Sequence of chain 1.A:
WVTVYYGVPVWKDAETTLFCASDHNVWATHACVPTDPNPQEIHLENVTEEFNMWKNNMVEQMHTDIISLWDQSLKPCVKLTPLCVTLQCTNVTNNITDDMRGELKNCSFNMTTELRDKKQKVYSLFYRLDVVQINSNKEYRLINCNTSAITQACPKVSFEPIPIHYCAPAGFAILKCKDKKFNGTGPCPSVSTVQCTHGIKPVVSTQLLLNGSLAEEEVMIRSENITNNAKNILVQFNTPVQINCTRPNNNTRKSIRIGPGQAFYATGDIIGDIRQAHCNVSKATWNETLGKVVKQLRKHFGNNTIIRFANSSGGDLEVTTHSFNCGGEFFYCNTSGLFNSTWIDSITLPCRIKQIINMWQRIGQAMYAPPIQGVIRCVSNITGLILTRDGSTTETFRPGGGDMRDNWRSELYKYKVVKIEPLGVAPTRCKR

Binding-site contacts:
Ligand atom O5 contacts residue ARG447 of chain 1.A at 3.1 Å (salt-bridge).
Ligand atom O7 contacts residue SER416 of chain 1.A at 4.2 Å.
Ligand atom C3 contacts residue GLN298 of chain 1.A at 3.6 Å.
Ligand atom C8 contacts residue SER416 of chain 1.A at 4.2 Å.
Ligand atom O3 contacts residue GLN298 of chain 1.A at 4.3 Å.
Ligand atom C5 contacts residue ARG447 of chain 1.A at 4.3 Å.
Ligand atom C8 contacts residue VAL337 of chain 1.A at 4.0 Å (hydrophobic).
Ligand atom C4 contacts residue ASN300 of chain 1.A at 4.1 Å.
Ligand atom O7 contacts residue ASN336 of chain 1.A at 4.2 Å.
Ligand atom C8 contacts residue GLN298 of chain 1.A at 4.0 Å.
Ligand atom N2 contacts residue GLN298 of chain 1.A at 3.9 Å.
Ligand atom C8 contacts residue SER338 of chain 1.A at 3.5 Å.
Ligand atom C7 contacts residue ASN300 of chain 1.A at 3.3 Å.
Ligand atom C8 contacts residue ASN336 of chain 1.A at 3.3 Å.
Ligand atom N2 contacts residue ASN300 of chain 1.A at 2.7 Å (h-bond).
Ligand atom C8 contacts residue ASN300 of chain 1.A at 4.4 Å.
Ligand atom C1 contacts residue GLN298 of chain 1.A at 4.0 Å.
Ligand atom C3 contacts residue ASN300 of chain 1.A at 3.6 Å.
Ligand atom C1 contacts residue ARG447 of chain 1.A at 3.9 Å.
Ligand atom C5 contacts residue ASN300 of chain 1.A at 3.6 Å.
Ligand atom C7 contacts residue ASN336 of chain 1.A at 4.3 Å.
Ligand atom C6 contacts residue ARG447 of chain 1.A at 4.3 Å.
Ligand atom O7 contacts residue ASN300 of chain 1.A at 3.5 Å (h-bond).
Ligand atom C2 contacts residue GLN298 of chain 1.A at 4.1 Å.
Ligand atom O5 contacts residue ASN300 of chain 1.A at 2.4 Å (h-bond).
Ligand atom C1 contacts residue ASN300 of chain 1.A at 1.4 Å.
Ligand atom C2 contacts residue ASN300 of chain 1.A at 2.3 Å.

The small molecule below binds the protein below.
Small molecule (SMILES): CC(=O)N[C@@H]1[C@@H](O)[C@H](O)[C@@H](CO)O[C@H]1O